This small molecule binds to this protein.
Small molecule (SMILES): N[C@@H](CO)C(=O)O

Binding-site contacts:
Ligand atom CA contacts residue GLU192 of chain 2.A at 4.0 Å.
Ligand atom OG contacts residue GLU192 of chain 2.A at 4.1 Å.
Ligand atom C contacts residue PHE221 of chain 2.A at 4.3 Å (hydrophobic).
Ligand atom N contacts residue GLY273 of chain 2.A at 3.1 Å.
Ligand atom OXT contacts residue ILE194 of chain 2.A at 4.4 Å.
Ligand atom CB contacts residue GLU192 of chain 2.A at 3.2 Å.
Ligand atom OXT contacts residue ARG228 of chain 2.A at 2.8 Å (salt-bridge).
Ligand atom O contacts residue GLY273 of chain 2.A at 4.4 Å.
Ligand atom N contacts residue GLY272 of chain 2.A at 3.7 Å.
Ligand atom O contacts residue ARG228 of chain 2.A at 4.1 Å.
Ligand atom OXT contacts residue MET215 of chain 2.A at 4.3 Å.
Ligand atom N contacts residue PHE274 of chain 2.A at 4.2 Å.
Ligand atom CB contacts residue ASP185 of chain 2.A at 3.5 Å.
Ligand atom N contacts residue LEU225 of chain 2.A at 4.5 Å.
Ligand atom CA contacts residue ASP185 of chain 2.A at 3.4 Å.
Ligand atom CB contacts residue VAL193 of chain 2.A at 4.2 Å (hydrophobic).
Ligand atom CA contacts residue GLY273 of chain 2.A at 4.3 Å.
Ligand atom N contacts residue ILE194 of chain 2.A at 4.5 Å.
Ligand atom C contacts residue ARG228 of chain 2.A at 3.8 Å.
Ligand atom OXT contacts residue GLU192 of chain 2.A at 3.6 Å.
Ligand atom CB contacts residue ILE194 of chain 2.A at 3.5 Å (hydrophobic).
Ligand atom O contacts residue LEU225 of chain 2.A at 4.1 Å.
Ligand atom OG contacts residue ILE194 of chain 2.A at 2.9 Å (h-bond).
Ligand atom OXT contacts residue PHE221 of chain 2.A at 4.4 Å.
Ligand atom N contacts residue ASP185 of chain 2.A at 4.0 Å.
Ligand atom O contacts residue PHE221 of chain 2.A at 3.3 Å.
Ligand atom O contacts residue GLY272 of chain 2.A at 4.0 Å.
Ligand atom OG contacts residue ASP185 of chain 2.A at 3.0 Å (salt-bridge).
Ligand atom OG contacts residue VAL193 of chain 2.A at 3.4 Å (h-bond).
Ligand atom C contacts residue GLU192 of chain 2.A at 4.2 Å.

Sequence of chain 2.A:
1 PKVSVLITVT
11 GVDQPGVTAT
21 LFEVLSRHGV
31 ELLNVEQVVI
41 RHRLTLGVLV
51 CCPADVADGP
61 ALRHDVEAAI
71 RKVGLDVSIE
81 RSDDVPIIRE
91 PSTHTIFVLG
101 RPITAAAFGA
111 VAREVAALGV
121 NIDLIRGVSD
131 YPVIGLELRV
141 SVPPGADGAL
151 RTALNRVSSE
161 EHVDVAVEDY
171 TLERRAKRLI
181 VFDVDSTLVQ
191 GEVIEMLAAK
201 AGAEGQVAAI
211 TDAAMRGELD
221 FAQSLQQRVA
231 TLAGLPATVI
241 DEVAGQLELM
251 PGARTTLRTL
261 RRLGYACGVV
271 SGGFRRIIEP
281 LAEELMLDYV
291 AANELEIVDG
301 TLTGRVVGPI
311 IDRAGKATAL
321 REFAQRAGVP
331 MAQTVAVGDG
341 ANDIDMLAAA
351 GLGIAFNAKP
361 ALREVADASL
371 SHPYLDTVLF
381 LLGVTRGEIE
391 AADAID